Binding-site contacts:
Ligand atom C19 contacts residue SO41 of chain 1.G at 3.6 Å.
Ligand atom C22 contacts residue VAL71 of chain 1.B at 3.9 Å (hydrophobic).
Ligand atom C24 contacts residue ILE39 of chain 1.B at 3.8 Å (hydrophobic).
Ligand atom C1 contacts residue GLN50 of chain 1.B at 3.4 Å.
Ligand atom C29 contacts residue LEU32 of chain 1.B at 3.6 Å (hydrophobic).
Ligand atom C26 contacts residue LEU32 of chain 1.B at 3.8 Å (hydrophobic).
Ligand atom CL1 contacts residue PHE69 of chain 1.B at 3.8 Å.
Ligand atom CL2 contacts residue HIS74 of chain 1.B at 3.5 Å.
Ligand atom C27 contacts residue SO41 of chain 1.G at 3.5 Å.
Ligand atom C34 contacts residue GLY36 of chain 1.B at 3.7 Å.
Ligand atom C4 contacts residue TYR45 of chain 1.B at 3.7 Å (hydrophobic).
Ligand atom C31 contacts residue ILE77 of chain 1.B at 3.5 Å (hydrophobic).
Ligand atom C4 contacts residue GLN50 of chain 1.B at 3.3 Å.
Ligand atom C35 contacts residue MET40 of chain 1.B at 3.8 Å (hydrophobic).
Ligand atom C31 contacts residue VAL71 of chain 1.B at 3.6 Å (hydrophobic).
Ligand atom C3 contacts residue VAL71 of chain 1.B at 3.9 Å (hydrophobic).
Ligand atom CL1 contacts residue ILE39 of chain 1.B at 3.8 Å.
Ligand atom C18 contacts residue SO41 of chain 1.G at 3.4 Å.
Ligand atom C23 contacts residue ILE39 of chain 1.B at 3.7 Å (hydrophobic).
Ligand atom O3 contacts residue MET40 of chain 1.B at 3.7 Å.
Ligand atom N5 contacts residue SO41 of chain 1.G at 2.9 Å (h-bond).
Ligand atom C5 contacts residue GLN50 of chain 1.B at 3.4 Å.
Ligand atom CL2 contacts residue ILE77 of chain 1.B at 3.8 Å.
Ligand atom C3 contacts residue VAL53 of chain 1.B at 3.7 Å (hydrophobic).
Ligand atom C30 contacts residue HIS74 of chain 1.B at 3.4 Å.
Ligand atom S contacts residue SO41 of chain 1.G at 3.3 Å (h-bond).
Ligand atom C25 contacts residue LEU32 of chain 1.B at 3.9 Å (hydrophobic).
Ligand atom C32 contacts residue VAL71 of chain 1.B at 3.5 Å (hydrophobic).
Ligand atom CL2 contacts residue TYR78 of chain 1.B at 3.4 Å.
Ligand atom C36 contacts residue GLY36 of chain 1.B at 3.5 Å.
Ligand atom C3 contacts residue GLN50 of chain 1.B at 3.9 Å.
Ligand atom C3 contacts residue TYR45 of chain 1.B at 3.7 Å (hydrophobic).
Ligand atom C5 contacts residue TYR45 of chain 1.B at 3.8 Å (hydrophobic).
Ligand atom C33 contacts residue SO41 of chain 1.G at 3.9 Å.
Ligand atom C31 contacts residue HIS74 of chain 1.B at 3.4 Å.
Ligand atom C29 contacts residue HIS74 of chain 1.B at 3.8 Å.
Ligand atom N1 contacts residue MET40 of chain 1.B at 3.9 Å.
Ligand atom C32 contacts residue HIS74 of chain 1.B at 3.6 Å.
Ligand atom C32 contacts residue SO41 of chain 1.G at 3.3 Å.
Ligand atom C36 contacts residue MET40 of chain 1.B at 3.8 Å (hydrophobic).

Sequence of chain 1.B:
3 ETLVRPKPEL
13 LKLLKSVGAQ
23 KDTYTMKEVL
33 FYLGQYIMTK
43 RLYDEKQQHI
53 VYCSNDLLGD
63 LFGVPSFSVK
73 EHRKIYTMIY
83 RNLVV

A small-molecule ligand and the protein it binds are described below.
Small molecule (SMILES): CC[C@@H]1CC[C@@H](C(=O)N2CCN(C(C)=O)[C@H](C)C2)N1C(=O)C1=C(C(C)C)N2C(=N[C@@](C)(c3ccc(Cl)cc3)[C@H]2c2ccc(Cl)cc2)S1